Sequence of chain 1.A:
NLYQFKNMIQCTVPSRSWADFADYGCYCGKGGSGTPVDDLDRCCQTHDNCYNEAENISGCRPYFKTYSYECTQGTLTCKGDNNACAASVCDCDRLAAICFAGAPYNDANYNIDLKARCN

Binding-site contacts:
Ligand atom C8 contacts residue PHE5 of chain 1.A at 3.8 Å (hydrophobic).
Ligand atom C9 contacts residue PHE21 of chain 1.A at 3.3 Å (hydrophobic).
Ligand atom C5 contacts residue ILE9 of chain 1.A at 4.0 Å (hydrophobic).
Ligand atom C10 contacts residue LEU2 of chain 1.A at 3.4 Å (hydrophobic).
Ligand atom C5 contacts residue TRP18 of chain 1.A at 4.2 Å (hydrophobic).
Ligand atom C5 contacts residue PHE21 of chain 1.A at 3.6 Å (hydrophobic).
Ligand atom C10 contacts residue TYR63 of chain 1.A at 3.8 Å (hydrophobic).
Ligand atom C7 contacts residue GLY29 of chain 1.A at 3.3 Å.
Ligand atom C4 contacts residue ILE9 of chain 1.A at 3.9 Å (hydrophobic).
Ligand atom N contacts residue LEU2 of chain 1.A at 3.1 Å.
Ligand atom O3 contacts residue GLY29 of chain 1.A at 3.1 Å (h-bond).
Ligand atom C12 contacts residue TYR63 of chain 1.A at 3.8 Å (hydrophobic).
Ligand atom OH contacts residue PHE5 of chain 1.A at 2.9 Å.
Ligand atom C3 contacts residue TRP18 of chain 1.A at 3.2 Å (hydrophobic).
Ligand atom O2 contacts residue GLY29 of chain 1.A at 3.5 Å.
Ligand atom O2 contacts residue ALA22 of chain 1.A at 3.9 Å.
Ligand atom C5 contacts residue ALA22 of chain 1.A at 3.8 Å (hydrophobic).
Ligand atom C6 contacts residue PHE5 of chain 1.A at 4.0 Å (hydrophobic).
Ligand atom C4 contacts residue TRP18 of chain 1.A at 3.2 Å (hydrophobic).
Ligand atom C3 contacts residue LYS6 of chain 1.A at 4.2 Å.
Ligand atom C6 contacts residue PHE21 of chain 1.A at 4.0 Å (hydrophobic).
Ligand atom C9 contacts residue ALA22 of chain 1.A at 4.1 Å (hydrophobic).
Ligand atom C2 contacts residue LEU2 of chain 1.A at 4.0 Å (hydrophobic).
Ligand atom OH contacts residue HIS47 of chain 1.A at 3.5 Å (h-bond).
Ligand atom C8 contacts residue PHE21 of chain 1.A at 3.6 Å (hydrophobic).
Ligand atom C13 contacts residue GLY29 of chain 1.A at 3.6 Å.
Ligand atom C9 contacts residue GLY29 of chain 1.A at 3.8 Å.
Ligand atom C2 contacts residue PHE5 of chain 1.A at 4.0 Å (hydrophobic).
Ligand atom C12 contacts residue LEU2 of chain 1.A at 3.6 Å (hydrophobic).
Ligand atom N contacts residue TYR63 of chain 1.A at 3.9 Å.
Ligand atom C17 contacts residue TYR63 of chain 1.A at 3.1 Å (hydrophobic).
Ligand atom C1 contacts residue PHE5 of chain 1.A at 3.7 Å (hydrophobic).
Ligand atom C17 contacts residue LYS30 of chain 1.A at 4.1 Å.
Ligand atom C8 contacts residue GLY29 of chain 1.A at 3.8 Å.
Ligand atom C1 contacts residue LEU2 of chain 1.A at 3.9 Å (hydrophobic).
Ligand atom C13 contacts residue LYS30 of chain 1.A at 4.2 Å.
Ligand atom C11 contacts residue TYR63 of chain 1.A at 3.0 Å (hydrophobic).
Ligand atom C8 contacts residue PHE100 of chain 1.A at 4.2 Å (hydrophobic).
Ligand atom C16 contacts residue LYS30 of chain 1.A at 3.5 Å.
Ligand atom C11 contacts residue LEU2 of chain 1.A at 3.4 Å (hydrophobic).

A protein and the small-molecule ligand that binds it are described below.
Small molecule (SMILES): CN1[C@@H]2CC[C@H]1CC(OC(=O)[C@H](CO)c1ccccc1)C2